Binding-site contacts:
Ligand atom C7 contacts residue GLU89 of chain 1.G at 4.3 Å.
Ligand atom C1 contacts residue ASN90 of chain 1.G at 1.5 Å.
Ligand atom C7 contacts residue ASN90 of chain 1.G at 3.5 Å.
Ligand atom C8 contacts residue ASN90 of chain 1.G at 3.8 Å.
Ligand atom C5 contacts residue ASN90 of chain 1.G at 3.8 Å.
Ligand atom O5 contacts residue ASN90 of chain 1.G at 2.5 Å (h-bond).
Ligand atom C3 contacts residue ASN90 of chain 1.G at 3.9 Å.
Ligand atom C8 contacts residue GLU89 of chain 1.G at 3.8 Å.
Ligand atom O6 contacts residue ASN106 of chain 1.H at 4.2 Å.
Ligand atom O7 contacts residue ASN90 of chain 1.G at 3.9 Å.
Ligand atom O7 contacts residue GLU89 of chain 1.G at 4.1 Å.
Ligand atom C6 contacts residue ASN106 of chain 1.H at 4.1 Å.
Ligand atom C4 contacts residue ASN90 of chain 1.G at 4.4 Å.
Ligand atom C2 contacts residue ASN90 of chain 1.G at 2.5 Å.
Ligand atom N2 contacts residue ASN90 of chain 1.G at 3.0 Å (h-bond).

Sequence of chain 1.H:
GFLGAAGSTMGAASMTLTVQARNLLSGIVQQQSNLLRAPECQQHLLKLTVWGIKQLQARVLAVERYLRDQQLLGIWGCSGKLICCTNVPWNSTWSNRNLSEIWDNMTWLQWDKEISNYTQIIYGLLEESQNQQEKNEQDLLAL

Sequence of chain 1.G:
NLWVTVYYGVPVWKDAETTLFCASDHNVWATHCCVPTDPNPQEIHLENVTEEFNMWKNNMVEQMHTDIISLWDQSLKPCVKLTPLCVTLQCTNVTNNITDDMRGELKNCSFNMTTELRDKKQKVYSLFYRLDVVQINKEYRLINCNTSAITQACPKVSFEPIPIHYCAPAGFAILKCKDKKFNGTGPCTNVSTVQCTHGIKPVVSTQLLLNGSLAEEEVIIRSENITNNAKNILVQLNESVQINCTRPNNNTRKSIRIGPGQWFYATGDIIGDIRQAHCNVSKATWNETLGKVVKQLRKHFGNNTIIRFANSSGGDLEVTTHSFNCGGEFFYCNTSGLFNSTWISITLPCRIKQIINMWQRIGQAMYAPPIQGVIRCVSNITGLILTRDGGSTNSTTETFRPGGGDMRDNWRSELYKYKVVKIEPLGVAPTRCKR

A protein and the small-molecule ligand that binds it are described below.
Small molecule (SMILES): CC(=O)N[C@@H]1[C@@H](O)[C@H](O)[C@@H](CO)O[C@H]1O